Sequence of chain 1.V:
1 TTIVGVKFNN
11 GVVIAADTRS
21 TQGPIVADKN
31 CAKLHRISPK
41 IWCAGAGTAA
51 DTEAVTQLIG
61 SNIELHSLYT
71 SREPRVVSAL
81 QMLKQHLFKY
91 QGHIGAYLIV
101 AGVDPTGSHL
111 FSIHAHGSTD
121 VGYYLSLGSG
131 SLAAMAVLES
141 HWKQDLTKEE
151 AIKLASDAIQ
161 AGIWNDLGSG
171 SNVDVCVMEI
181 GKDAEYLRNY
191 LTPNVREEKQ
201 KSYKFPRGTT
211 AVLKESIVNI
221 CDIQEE

This small molecule binds to this protein.
Small molecule (SMILES): CC(C)C[C@H](NC(=O)[C@H](Cc1ccccc1)NC(=O)C/C=C/c1cn(CCOCCOCCOCC(=O)O)nn1)B(O)O

Binding-site contacts:
Ligand atom N37 contacts residue GLN22 of chain 1.V at 4.0 Å.
Ligand atom C2 contacts residue THR21 of chain 1.V at 3.9 Å.
Ligand atom B8 contacts residue THR1 of chain 1.V at 1.4 Å.
Ligand atom N20 contacts residue GLY47 of chain 1.V at 2.8 Å (h-bond).
Ligand atom C22 contacts residue THR1 of chain 1.V at 2.9 Å.
Ligand atom C25 contacts residue CYS31 of chain 1.V at 3.8 Å (hydrophobic).
Ligand atom C23 contacts residue GLY47 of chain 1.V at 3.6 Å.
Ligand atom O28 contacts residue GLY168 of chain 1.V at 3.6 Å (h-bond).
Ligand atom C13 contacts residue GLY47 of chain 1.V at 3.8 Å.
Ligand atom C10 contacts residue THR21 of chain 1.V at 3.9 Å.
Ligand atom C24 contacts residue GLY45 of chain 1.V at 3.7 Å.
Ligand atom C21 contacts residue THR1 of chain 1.V at 2.5 Å.
Ligand atom N9 contacts residue THR21 of chain 1.V at 3.1 Å (h-bond).
Ligand atom O19 contacts residue THR21 of chain 1.V at 3.2 Å (h-bond).
Ligand atom C24 contacts residue ALA49 of chain 1.V at 3.6 Å (hydrophobic).
Ligand atom C24 contacts residue THR52 of chain 1.V at 3.5 Å.
Ligand atom C10 contacts residue GLY47 of chain 1.V at 3.3 Å.
Ligand atom C14 contacts residue THR48 of chain 1.V at 3.8 Å.
Ligand atom O27 contacts residue THR1 of chain 1.V at 2.5 Å (h-bond).
Ligand atom B8 contacts residue LYS33 of chain 1.V at 3.7 Å.
Ligand atom C22 contacts residue GLY47 of chain 1.V at 3.7 Å.
Ligand atom C23 contacts residue ALA49 of chain 1.V at 3.9 Å (hydrophobic).
Ligand atom C21 contacts residue GLY47 of chain 1.V at 3.8 Å.
Ligand atom O8 contacts residue ALA49 of chain 1.V at 3.0 Å (h-bond).
Ligand atom O28 contacts residue THR1 of chain 1.V at 2.2 Å (h-bond).
Ligand atom O8 contacts residue THR48 of chain 1.V at 3.9 Å.
Ligand atom C17 contacts residue THR21 of chain 1.V at 3.9 Å.
Ligand atom O27 contacts residue GLY47 of chain 1.V at 3.5 Å (h-bond).
Ligand atom O19 contacts residue SER20 of chain 1.V at 3.2 Å (h-bond).
Ligand atom C7 contacts residue THR21 of chain 1.V at 3.9 Å.
Ligand atom C25 contacts residue LYS33 of chain 1.V at 3.9 Å.
Ligand atom C11 contacts residue THR21 of chain 1.V at 3.7 Å.
Ligand atom C7 contacts residue ALA49 of chain 1.V at 3.9 Å (hydrophobic).
Ligand atom N20 contacts residue THR1 of chain 1.V at 3.8 Å.
Ligand atom C22 contacts residue LYS33 of chain 1.V at 3.9 Å.
Ligand atom C31 contacts residue GLN22 of chain 1.V at 3.5 Å.
Ligand atom C18 contacts residue GLY47 of chain 1.V at 3.4 Å.
Ligand atom C31 contacts residue ASP125 of chain 1.W at 3.7 Å.
Ligand atom C21 contacts residue LYS33 of chain 1.V at 3.9 Å.
Ligand atom C39 contacts residue LEU126 of chain 1.W at 3.8 Å (hydrophobic).

Sequence of chain 1.W:
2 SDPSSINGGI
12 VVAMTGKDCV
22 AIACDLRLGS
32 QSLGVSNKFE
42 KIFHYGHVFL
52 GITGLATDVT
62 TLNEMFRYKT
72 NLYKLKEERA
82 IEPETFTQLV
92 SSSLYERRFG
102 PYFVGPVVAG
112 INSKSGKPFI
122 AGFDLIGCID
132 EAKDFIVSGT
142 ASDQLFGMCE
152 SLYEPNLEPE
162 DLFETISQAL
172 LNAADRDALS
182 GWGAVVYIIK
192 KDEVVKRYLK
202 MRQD